This small molecule binds to this protein.
Small molecule (SMILES): O=c1[nH]c2cc(C(F)(F)F)c(N3CCOCC3)cc2n(CP(=O)(O)O)c1=O

Binding-site contacts:
Ligand atom CAJ contacts residue TYR464 of chain 1.C at 3.2 Å (hydrophobic).
Ligand atom CAT contacts residue TYR464 of chain 1.C at 3.6 Å (hydrophobic).
Ligand atom OAD contacts residue SER668 of chain 1.C at 3.8 Å.
Ligand atom FAF contacts residue TYR419 of chain 1.C at 3.9 Å.
Ligand atom CAZ contacts residue GLU719 of chain 1.C at 3.9 Å.
Ligand atom CAI contacts residue GLU719 of chain 1.C at 4.0 Å.
Ligand atom CAM contacts residue GLU719 of chain 1.C at 3.3 Å.
Ligand atom FAF contacts residue PRO492 of chain 1.C at 3.5 Å.
Ligand atom OAB contacts residue ARG499 of chain 1.C at 3.3 Å (salt-bridge).
Ligand atom CAZ contacts residue TYR464 of chain 1.C at 3.8 Å (hydrophobic).
Ligand atom OAD contacts residue GLY667 of chain 1.C at 3.3 Å.
Ligand atom NAX contacts residue GLU719 of chain 1.C at 4.0 Å.
Ligand atom CAO contacts residue SER668 of chain 1.C at 4.0 Å.
Ligand atom CAZ contacts residue ASP417 of chain 1.C at 3.5 Å.
Ligand atom OAA contacts residue THR494 of chain 1.C at 3.6 Å (h-bond).
Ligand atom CAW contacts residue TYR464 of chain 1.C at 3.8 Å (hydrophobic).
Ligand atom CAU contacts residue THR494 of chain 1.C at 4.2 Å.
Ligand atom NAP contacts residue THR494 of chain 1.C at 3.6 Å (h-bond).
Ligand atom CAU contacts residue TYR464 of chain 1.C at 4.0 Å (hydrophobic).
Ligand atom CAT contacts residue THR494 of chain 1.C at 3.6 Å.
Ligand atom CAV contacts residue THR494 of chain 1.C at 4.0 Å.
Ligand atom CAS contacts residue GLU719 of chain 1.C at 3.8 Å.
Ligand atom CAJ contacts residue PRO492 of chain 1.C at 4.1 Å (hydrophobic).
Ligand atom CAS contacts residue TYR464 of chain 1.C at 3.6 Å (hydrophobic).
Ligand atom OAA contacts residue ARG499 of chain 1.C at 3.2 Å (salt-bridge).
Ligand atom NAP contacts residue TYR464 of chain 1.C at 3.4 Å.
Ligand atom FAF contacts residue ASP417 of chain 1.C at 3.6 Å.
Ligand atom OAD contacts residue ALA666 of chain 1.C at 3.9 Å.
Ligand atom CAV contacts residue TYR464 of chain 1.C at 3.4 Å (hydrophobic).
Ligand atom FAH contacts residue ASP417 of chain 1.C at 2.4 Å.
Ligand atom FAG contacts residue TYR746 of chain 1.C at 3.3 Å.
Ligand atom CAR contacts residue GLU719 of chain 1.C at 3.8 Å.
Ligand atom NAP contacts residue PRO492 of chain 1.C at 3.9 Å.
Ligand atom FAF contacts residue TYR746 of chain 1.C at 3.5 Å.
Ligand atom FAG contacts residue GLU719 of chain 1.C at 3.0 Å.
Ligand atom OAA contacts residue TYR464 of chain 1.C at 3.8 Å.
Ligand atom OAC contacts residue TYR464 of chain 1.C at 4.0 Å.
Ligand atom FAF contacts residue TYR464 of chain 1.C at 3.6 Å.
Ligand atom FAH contacts residue TYR464 of chain 1.C at 3.6 Å.
Ligand atom CAZ contacts residue TYR746 of chain 1.C at 3.9 Å (hydrophobic).

Sequence of chain 1.C:
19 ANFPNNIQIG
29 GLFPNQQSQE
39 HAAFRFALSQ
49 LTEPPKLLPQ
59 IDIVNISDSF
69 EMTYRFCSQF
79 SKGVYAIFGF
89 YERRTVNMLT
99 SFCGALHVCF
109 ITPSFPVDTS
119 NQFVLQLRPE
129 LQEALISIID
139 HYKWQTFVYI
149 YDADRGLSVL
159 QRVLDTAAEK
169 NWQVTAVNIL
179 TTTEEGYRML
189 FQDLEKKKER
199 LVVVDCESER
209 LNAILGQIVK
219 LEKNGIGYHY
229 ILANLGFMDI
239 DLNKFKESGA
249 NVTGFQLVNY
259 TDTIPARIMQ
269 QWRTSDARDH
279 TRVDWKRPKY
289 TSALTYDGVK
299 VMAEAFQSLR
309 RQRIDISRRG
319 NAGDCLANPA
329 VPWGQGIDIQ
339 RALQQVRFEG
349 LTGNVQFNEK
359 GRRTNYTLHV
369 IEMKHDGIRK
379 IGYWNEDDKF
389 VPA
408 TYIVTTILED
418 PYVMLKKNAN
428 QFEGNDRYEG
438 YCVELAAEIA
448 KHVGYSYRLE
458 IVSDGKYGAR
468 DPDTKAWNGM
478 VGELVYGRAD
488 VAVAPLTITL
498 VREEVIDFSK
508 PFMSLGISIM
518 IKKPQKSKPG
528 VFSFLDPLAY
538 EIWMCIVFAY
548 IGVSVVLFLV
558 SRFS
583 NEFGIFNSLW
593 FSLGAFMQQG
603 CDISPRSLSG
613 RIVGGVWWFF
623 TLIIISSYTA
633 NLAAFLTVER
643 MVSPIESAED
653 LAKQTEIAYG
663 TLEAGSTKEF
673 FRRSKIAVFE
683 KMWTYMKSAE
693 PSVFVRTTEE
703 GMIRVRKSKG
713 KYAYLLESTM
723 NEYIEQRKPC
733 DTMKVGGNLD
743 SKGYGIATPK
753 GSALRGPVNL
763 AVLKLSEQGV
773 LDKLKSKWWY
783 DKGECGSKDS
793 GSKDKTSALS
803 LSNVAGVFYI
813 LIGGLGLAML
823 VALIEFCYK